Sequence of chain 1.A:
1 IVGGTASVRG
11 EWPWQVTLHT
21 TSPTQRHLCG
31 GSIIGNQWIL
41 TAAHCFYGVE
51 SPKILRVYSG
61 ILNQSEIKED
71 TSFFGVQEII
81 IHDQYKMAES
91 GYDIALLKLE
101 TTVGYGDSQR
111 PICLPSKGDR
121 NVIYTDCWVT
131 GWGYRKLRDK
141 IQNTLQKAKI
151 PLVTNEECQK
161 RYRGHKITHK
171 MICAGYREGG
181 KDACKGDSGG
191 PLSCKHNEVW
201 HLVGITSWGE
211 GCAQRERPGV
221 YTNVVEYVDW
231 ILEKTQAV

This protein binds this small molecule.
Small molecule (SMILES): CC[C@@H]1CCC[C@H](NC(=O)/C=C/c2cc(Cl)ccc2-n2cnnn2)c2nc(c[nH]2)-c2ccc(NC(=O)OC)cc2NC1=O

Binding-site contacts:
Ligand atom O34 contacts residue CYS184 of chain 1.A at 3.3 Å (h-bond).
Ligand atom N42 contacts residue CYS212 of chain 1.A at 3.3 Å (h-bond).
Ligand atom C39 contacts residue EDO1 of chain 1.H at 3.4 Å.
Ligand atom C39 contacts residue EDO1 of chain 1.G at 3.5 Å.
Ligand atom C9 contacts residue GLY186 of chain 1.A at 3.5 Å.
Ligand atom C27 contacts residue CYS45 of chain 1.A at 3.5 Å (hydrophobic).
Ligand atom N40 contacts residue EDO1 of chain 1.G at 3.0 Å (h-bond).
Ligand atom N41 contacts residue LYS185 of chain 1.A at 3.4 Å.
Ligand atom O19 contacts residue ILE141 of chain 1.A at 3.4 Å.
Ligand atom CL43 contacts residue VAL220 of chain 1.A at 3.5 Å.
Ligand atom CL43 contacts residue GLY219 of chain 1.A at 3.5 Å.
Ligand atom C6 contacts residue EDO1 of chain 1.D at 3.6 Å.
Ligand atom C39 contacts residue GLY211 of chain 1.A at 3.1 Å.
Ligand atom N10 contacts residue GLY186 of chain 1.A at 3.1 Å (h-bond).
Ligand atom O34 contacts residue ASP187 of chain 1.A at 3.2 Å (salt-bridge).
Ligand atom C33 contacts residue GLY211 of chain 1.A at 3.3 Å.
Ligand atom N41 contacts residue LEU137 of chain 1.A at 3.5 Å.
Ligand atom N24 contacts residue LEU28 of chain 1.A at 2.8 Å (h-bond).
Ligand atom C14 contacts residue HIS27 of chain 1.A at 3.6 Å.
Ligand atom C27 contacts residue HIS44 of chain 1.A at 3.5 Å.
Ligand atom C18 contacts residue ILE141 of chain 1.A at 3.4 Å (hydrophobic).
Ligand atom N7 contacts residue EDO1 of chain 1.D at 2.7 Å (h-bond).
Ligand atom C1 contacts residue SER188 of chain 1.A at 3.3 Å.
Ligand atom O34 contacts residue GLY186 of chain 1.A at 2.8 Å (h-bond).
Ligand atom N5 contacts residue SER188 of chain 1.A at 3.4 Å (h-bond).
Ligand atom C16 contacts residue LEU28 of chain 1.A at 3.5 Å (hydrophobic).
Ligand atom C29 contacts residue CYS184 of chain 1.A at 3.3 Å (hydrophobic).
Ligand atom C15 contacts residue HIS27 of chain 1.A at 3.3 Å.
Ligand atom C39 contacts residue GLY209 of chain 1.A at 3.2 Å.
Ligand atom O20 contacts residue ARG26 of chain 1.A at 3.4 Å.
Ligand atom O34 contacts residue SER188 of chain 1.A at 3.0 Å (h-bond).
Ligand atom N17 contacts residue HIS27 of chain 1.A at 3.0 Å (h-bond).
Ligand atom C13 contacts residue ILE141 of chain 1.A at 3.6 Å (hydrophobic).
Ligand atom C8 contacts residue LYS185 of chain 1.A at 3.5 Å.
Ligand atom N42 contacts residue LYS185 of chain 1.A at 3.4 Å (salt-bridge).
Ligand atom N41 contacts residue CYS212 of chain 1.A at 3.4 Å (h-bond).
Ligand atom CL43 contacts residue TRP208 of chain 1.A at 3.5 Å.
Ligand atom C36 contacts residue TRP208 of chain 1.A at 3.5 Å (hydrophobic).
Ligand atom N7 contacts residue LYS185 of chain 1.A at 3.5 Å.
Ligand atom C28 contacts residue SER188 of chain 1.A at 3.2 Å.